Sequence of chain 1.A:
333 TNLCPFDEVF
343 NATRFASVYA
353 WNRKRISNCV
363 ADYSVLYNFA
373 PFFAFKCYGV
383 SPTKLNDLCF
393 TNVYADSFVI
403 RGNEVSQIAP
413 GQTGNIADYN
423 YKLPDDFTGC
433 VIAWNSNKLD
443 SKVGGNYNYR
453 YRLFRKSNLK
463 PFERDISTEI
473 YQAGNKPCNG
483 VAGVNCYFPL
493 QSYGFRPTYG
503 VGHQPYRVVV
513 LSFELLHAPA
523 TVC

Binding-site contacts:
Ligand atom C5 contacts residue ASN343 of chain 1.A at 3.7 Å.
Ligand atom O3 contacts residue PHE371 of chain 1.A at 3.9 Å.
Ligand atom C5 contacts residue ASP339 of chain 1.A at 4.1 Å.
Ligand atom C1 contacts residue ASN343 of chain 1.A at 1.4 Å.
Ligand atom O4 contacts residue ASP339 of chain 1.A at 4.1 Å.
Ligand atom C3 contacts residue ASN370 of chain 1.A at 4.2 Å.
Ligand atom O7 contacts residue PHE371 of chain 1.A at 3.0 Å.
Ligand atom C4 contacts residue ASP339 of chain 1.A at 3.8 Å.
Ligand atom O6 contacts residue ASP339 of chain 1.A at 4.2 Å.
Ligand atom C8 contacts residue PHE342 of chain 1.A at 3.3 Å (hydrophobic).
Ligand atom C8 contacts residue ASN343 of chain 1.A at 3.8 Å.
Ligand atom C4 contacts residue ASN343 of chain 1.A at 4.3 Å.
Ligand atom O5 contacts residue ASN343 of chain 1.A at 2.4 Å (h-bond).
Ligand atom C7 contacts residue PHE371 of chain 1.A at 3.9 Å (hydrophobic).
Ligand atom O4 contacts residue ASN370 of chain 1.A at 3.5 Å.
Ligand atom C7 contacts residue ASN343 of chain 1.A at 3.8 Å.
Ligand atom O3 contacts residue ASN370 of chain 1.A at 3.5 Å.
Ligand atom C7 contacts residue PHE342 of chain 1.A at 4.3 Å (hydrophobic).
Ligand atom C3 contacts residue ASN343 of chain 1.A at 3.8 Å.
Ligand atom C2 contacts residue ASN343 of chain 1.A at 2.5 Å.
Ligand atom C4 contacts residue ASN370 of chain 1.A at 4.4 Å.
Ligand atom C6 contacts residue ASP339 of chain 1.A at 3.4 Å.
Ligand atom N2 contacts residue ASN343 of chain 1.A at 2.9 Å (h-bond).

A protein and the small-molecule ligand that binds it are described below.
Small molecule (SMILES): CC(=O)N[C@@H]1[C@@H](O)[C@H](O)[C@@H](CO)O[C@H]1O